The protein below binds the small molecule below.
Small molecule (SMILES): Nc1ncnc2c1ncn2[C@@H]1O[C@H](COP(=O)(O)OP(=O)(O)OP(O)(O)=S)[C@@H](O)[C@H]1O

Binding-site contacts:
Ligand atom PG contacts residue GLY521 of chain 1.F at 3.7 Å.
Ligand atom O2A contacts residue LEU526 of chain 1.F at 3.2 Å (h-bond).
Ligand atom O2G contacts residue MG1 of chain 1.DA at 2.5 Å.
Ligand atom PB contacts residue LYS524 of chain 1.F at 3.7 Å.
Ligand atom C2' contacts residue LEU526 of chain 1.F at 3.6 Å (hydrophobic).
Ligand atom O1A contacts residue THR525 of chain 1.F at 3.4 Å (h-bond).
Ligand atom O1B contacts residue MG1 of chain 1.DA at 2.9 Å.
Ligand atom N1 contacts residue ILE479 of chain 1.F at 3.7 Å.
Ligand atom N7 contacts residue CYS522 of chain 1.F at 3.4 Å.
Ligand atom O3A contacts residue GLY521 of chain 1.F at 3.8 Å.
Ligand atom C8 contacts residue ALA685 of chain 1.F at 3.6 Å (hydrophobic).
Ligand atom C2 contacts residue ASP478 of chain 1.F at 3.5 Å.
Ligand atom N1 contacts residue GLY480 of chain 1.F at 3.1 Å (h-bond).
Ligand atom N9 contacts residue GLY684 of chain 1.F at 3.6 Å.
Ligand atom O1B contacts residue THR525 of chain 1.F at 2.9 Å (h-bond).
Ligand atom N7 contacts residue GLY684 of chain 1.F at 3.6 Å.
Ligand atom PG contacts residue ARG766 of chain 1.E at 3.6 Å.
Ligand atom O2A contacts residue LYS524 of chain 1.F at 3.5 Å (salt-bridge).
Ligand atom O2' contacts residue ASN660 of chain 1.F at 3.5 Å (h-bond).
Ligand atom O3B contacts residue GLY521 of chain 1.F at 2.9 Å (h-bond).
Ligand atom O2B contacts residue LYS524 of chain 1.F at 2.6 Å (salt-bridge).
Ligand atom O4' contacts residue ALA685 of chain 1.F at 3.6 Å.
Ligand atom O2A contacts residue GLY523 of chain 1.F at 3.2 Å.
Ligand atom C1' contacts residue GLY684 of chain 1.F at 3.6 Å.
Ligand atom C8 contacts residue GLY684 of chain 1.F at 3.5 Å.
Ligand atom O2' contacts residue THR688 of chain 1.F at 3.4 Å (h-bond).
Ligand atom N7 contacts residue GLY521 of chain 1.F at 3.4 Å (h-bond).
Ligand atom O2B contacts residue GLY523 of chain 1.F at 3.4 Å (h-bond).
Ligand atom O1A contacts residue MG1 of chain 1.DA at 2.8 Å.
Ligand atom O3A contacts residue GLY523 of chain 1.F at 3.3 Å (h-bond).
Ligand atom C8 contacts residue GLY523 of chain 1.F at 3.7 Å.
Ligand atom C1' contacts residue THR688 of chain 1.F at 3.5 Å.
Ligand atom O2A contacts residue THR525 of chain 1.F at 3.1 Å (h-bond).
Ligand atom N3 contacts residue LEU526 of chain 1.F at 3.7 Å.
Ligand atom N7 contacts residue GLY523 of chain 1.F at 3.4 Å (h-bond).
Ligand atom C4 contacts residue LEU526 of chain 1.F at 3.7 Å (hydrophobic).
Ligand atom O3G contacts residue ARG766 of chain 1.E at 2.3 Å (salt-bridge).
Ligand atom N6 contacts residue GLY480 of chain 1.F at 3.2 Å (h-bond).
Ligand atom O3G contacts residue GLY521 of chain 1.F at 3.8 Å.
Ligand atom C8 contacts residue GLY521 of chain 1.F at 3.0 Å.

Sequence of chain 1.F:
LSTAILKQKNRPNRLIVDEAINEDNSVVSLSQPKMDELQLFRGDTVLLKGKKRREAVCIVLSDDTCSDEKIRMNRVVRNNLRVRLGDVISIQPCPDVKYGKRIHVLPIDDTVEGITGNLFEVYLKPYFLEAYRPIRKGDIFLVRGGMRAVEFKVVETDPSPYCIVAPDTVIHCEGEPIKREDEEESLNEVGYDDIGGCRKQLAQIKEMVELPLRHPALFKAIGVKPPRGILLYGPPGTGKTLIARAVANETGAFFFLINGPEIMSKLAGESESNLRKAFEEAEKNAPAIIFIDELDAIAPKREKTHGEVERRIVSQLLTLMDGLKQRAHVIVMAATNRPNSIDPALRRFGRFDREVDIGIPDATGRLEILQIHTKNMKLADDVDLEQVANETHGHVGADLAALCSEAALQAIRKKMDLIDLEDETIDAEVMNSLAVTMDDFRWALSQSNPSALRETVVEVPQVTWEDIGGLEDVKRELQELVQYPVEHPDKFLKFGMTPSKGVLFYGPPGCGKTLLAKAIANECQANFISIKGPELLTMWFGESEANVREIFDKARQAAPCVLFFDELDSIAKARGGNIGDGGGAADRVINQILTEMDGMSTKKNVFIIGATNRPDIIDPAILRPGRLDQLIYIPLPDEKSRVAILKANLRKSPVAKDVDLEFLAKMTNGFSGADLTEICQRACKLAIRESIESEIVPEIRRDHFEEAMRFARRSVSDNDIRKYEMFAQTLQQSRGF

Sequence of chain 1.E:
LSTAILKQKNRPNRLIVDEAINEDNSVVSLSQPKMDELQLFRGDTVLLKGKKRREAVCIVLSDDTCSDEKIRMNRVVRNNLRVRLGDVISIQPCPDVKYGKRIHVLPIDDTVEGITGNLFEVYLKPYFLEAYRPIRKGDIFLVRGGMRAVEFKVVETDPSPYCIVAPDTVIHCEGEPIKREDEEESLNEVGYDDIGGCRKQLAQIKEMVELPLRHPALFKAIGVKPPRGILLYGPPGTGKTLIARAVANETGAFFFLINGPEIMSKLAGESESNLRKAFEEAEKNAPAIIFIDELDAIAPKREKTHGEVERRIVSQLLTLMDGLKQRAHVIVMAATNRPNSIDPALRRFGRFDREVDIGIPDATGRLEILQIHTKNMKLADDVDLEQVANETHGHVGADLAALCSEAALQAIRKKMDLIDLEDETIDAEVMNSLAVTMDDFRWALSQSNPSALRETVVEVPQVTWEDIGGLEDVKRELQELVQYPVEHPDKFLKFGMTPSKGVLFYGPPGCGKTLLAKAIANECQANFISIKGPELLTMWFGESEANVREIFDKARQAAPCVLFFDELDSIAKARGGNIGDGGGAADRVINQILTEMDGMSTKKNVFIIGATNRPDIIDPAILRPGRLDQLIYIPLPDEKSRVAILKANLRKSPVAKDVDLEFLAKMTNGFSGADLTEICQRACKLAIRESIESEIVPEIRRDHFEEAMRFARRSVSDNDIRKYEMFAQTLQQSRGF